Binding-site contacts:
Ligand atom C6 contacts residue ASP105 of chain 1.D at 2.4 Å.
Ligand atom O7 contacts residue PHE179 of chain 1.D at 4.4 Å.
Ligand atom C4 contacts residue 40O1 of chain 1.K at 0.6 Å.
Ligand atom C2 contacts residue ASP105 of chain 1.D at 3.1 Å.
Ligand atom C3 contacts residue PRO131 of chain 1.D at 4.4 Å (hydrophobic).
Ligand atom C4 contacts residue ALA130 of chain 1.D at 3.7 Å (hydrophobic).
Ligand atom O7 contacts residue 40O1 of chain 1.K at 0.8 Å (h-bond).
Ligand atom C6 contacts residue HIS273 of chain 1.D at 4.5 Å.
Ligand atom C5 contacts residue ASP105 of chain 1.D at 1.4 Å.
Ligand atom C2 contacts residue HIS273 of chain 1.D at 3.8 Å.
Ligand atom C1 contacts residue ASP105 of chain 1.D at 3.0 Å.
Ligand atom O7 contacts residue PHE154 of chain 1.D at 3.9 Å.
Ligand atom C5 contacts residue 40O1 of chain 1.K at 0.8 Å.
Ligand atom C6 contacts residue 40O1 of chain 1.K at 1.0 Å.
Ligand atom C1 contacts residue HIS153 of chain 1.D at 3.4 Å.
Ligand atom C4 contacts residue PHE154 of chain 1.D at 4.2 Å (hydrophobic).
Ligand atom C6 contacts residue HIS153 of chain 1.D at 3.4 Å.
Ligand atom C2 contacts residue 40O1 of chain 1.K at 0.3 Å.
Ligand atom O7 contacts residue HIS153 of chain 1.D at 2.5 Å (h-bond).
Ligand atom C4 contacts residue TRP109 of chain 1.D at 4.1 Å (hydrophobic).
Ligand atom C3 contacts residue ASP105 of chain 1.D at 3.3 Å.
Ligand atom C5 contacts residue ILE106 of chain 1.D at 4.1 Å (hydrophobic).
Ligand atom C5 contacts residue TYR215 of chain 1.D at 3.8 Å (hydrophobic).
Ligand atom C5 contacts residue HIS273 of chain 1.D at 4.3 Å.
Ligand atom C3 contacts residue PHE154 of chain 1.D at 3.8 Å (hydrophobic).
Ligand atom C4 contacts residue ASP105 of chain 1.D at 2.4 Å.
Ligand atom C2 contacts residue HIS153 of chain 1.D at 4.1 Å.
Ligand atom O7 contacts residue ASP105 of chain 1.D at 3.6 Å (salt-bridge).
Ligand atom C3 contacts residue HIS153 of chain 1.D at 4.2 Å.
Ligand atom C3 contacts residue ALA130 of chain 1.D at 4.3 Å (hydrophobic).
Ligand atom C3 contacts residue 40O1 of chain 1.K at 0.5 Å.
Ligand atom C1 contacts residue HIS273 of chain 1.D at 3.9 Å.
Ligand atom C6 contacts residue TYR215 of chain 1.D at 3.4 Å (hydrophobic).
Ligand atom C1 contacts residue 40O1 of chain 1.K at 0.5 Å.
Ligand atom C1 contacts residue PHE179 of chain 1.D at 4.2 Å (hydrophobic).
Ligand atom C6 contacts residue PHE179 of chain 1.D at 4.4 Å (hydrophobic).
Ligand atom O7 contacts residue TYR215 of chain 1.D at 2.6 Å (h-bond).
Ligand atom C4 contacts residue GLN129 of chain 1.D at 4.4 Å.

Sequence of chain 1.D:
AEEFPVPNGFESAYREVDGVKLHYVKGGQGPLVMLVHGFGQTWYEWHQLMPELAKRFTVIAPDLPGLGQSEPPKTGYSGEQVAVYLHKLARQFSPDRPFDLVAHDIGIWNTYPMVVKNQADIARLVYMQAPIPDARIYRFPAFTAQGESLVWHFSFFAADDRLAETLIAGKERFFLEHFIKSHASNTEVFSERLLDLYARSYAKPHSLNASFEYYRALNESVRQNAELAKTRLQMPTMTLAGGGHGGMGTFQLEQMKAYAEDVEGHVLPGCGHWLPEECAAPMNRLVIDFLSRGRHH

The protein below binds the small molecule below.
Small molecule (SMILES): O[C@H]1CCCC[C@@H]1O